The protein below binds the small molecule below.
Small molecule (SMILES): CCN1CCN(c2ccc(Nc3cc(N(C)C(=O)Nc4c(Cl)c(OC)cc(OC)c4Cl)ncn3)cc2)CC1

Sequence of chain 1.A:
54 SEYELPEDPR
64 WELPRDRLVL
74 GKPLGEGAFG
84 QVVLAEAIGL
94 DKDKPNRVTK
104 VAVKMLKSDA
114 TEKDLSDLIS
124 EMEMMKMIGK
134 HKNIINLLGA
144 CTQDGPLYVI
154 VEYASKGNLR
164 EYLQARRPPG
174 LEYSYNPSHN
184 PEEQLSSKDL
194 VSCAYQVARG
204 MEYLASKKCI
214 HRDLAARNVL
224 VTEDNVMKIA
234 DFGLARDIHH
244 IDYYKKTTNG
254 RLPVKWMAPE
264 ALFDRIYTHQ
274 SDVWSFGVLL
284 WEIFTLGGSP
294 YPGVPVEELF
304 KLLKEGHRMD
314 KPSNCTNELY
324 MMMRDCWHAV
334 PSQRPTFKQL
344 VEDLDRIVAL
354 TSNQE

Binding-site contacts:
Ligand atom O8 contacts residue LYS107 of chain 1.A at 3.4 Å.
Ligand atom N24 contacts residue ALA157 of chain 1.A at 2.7 Å (h-bond).
Ligand atom CL1 contacts residue LYS107 of chain 1.A at 3.7 Å.
Ligand atom C5 contacts residue VAL154 of chain 1.A at 3.4 Å (hydrophobic).
Ligand atom O1 contacts residue VAL85 of chain 1.A at 3.2 Å.
Ligand atom N34 contacts residue GLU164 of chain 1.A at 3.5 Å (salt-bridge).
Ligand atom C9 contacts residue MET128 of chain 1.A at 3.5 Å (hydrophobic).
Ligand atom C25 contacts residue ALA157 of chain 1.A at 3.5 Å (hydrophobic).
Ligand atom C30 contacts residue LEU77 of chain 1.A at 3.7 Å (hydrophobic).
Ligand atom C22 contacts residue ALA157 of chain 1.A at 3.6 Å (hydrophobic).
Ligand atom C14 contacts residue ILE138 of chain 1.A at 3.8 Å (hydrophobic).
Ligand atom O12 contacts residue ASP234 of chain 1.A at 3.2 Å (salt-bridge).
Ligand atom C4 contacts residue VAL154 of chain 1.A at 3.7 Å (hydrophobic).
Ligand atom CL1 contacts residue VAL85 of chain 1.A at 3.3 Å.
Ligand atom C13 contacts residue MET128 of chain 1.A at 3.8 Å (hydrophobic).
Ligand atom C7 contacts residue VAL154 of chain 1.A at 3.7 Å (hydrophobic).
Ligand atom CL2 contacts residue ILE138 of chain 1.A at 3.6 Å.
Ligand atom C9 contacts residue VAL152 of chain 1.A at 3.6 Å (hydrophobic).
Ligand atom C10 contacts residue GLU124 of chain 1.A at 3.8 Å.
Ligand atom C22 contacts residue GLU155 of chain 1.A at 3.5 Å.
Ligand atom N23 contacts residue ALA105 of chain 1.A at 3.5 Å.
Ligand atom C13 contacts residue ASP234 of chain 1.A at 3.7 Å.
Ligand atom C20 contacts residue ALA157 of chain 1.A at 3.6 Å (hydrophobic).
Ligand atom C22 contacts residue ALA105 of chain 1.A at 3.7 Å (hydrophobic).
Ligand atom C36 contacts residue GLU164 of chain 1.A at 3.8 Å.
Ligand atom C25 contacts residue GLY160 of chain 1.A at 3.8 Å.
Ligand atom C9 contacts residue GLU124 of chain 1.A at 3.9 Å.
Ligand atom C26 contacts residue GLY160 of chain 1.A at 3.7 Å.
Ligand atom C9 contacts residue LYS107 of chain 1.A at 3.6 Å.
Ligand atom N21 contacts residue ALA157 of chain 1.A at 3.0 Å (h-bond).
Ligand atom CL2 contacts residue LEU223 of chain 1.A at 3.7 Å.
Ligand atom CL2 contacts residue ALA233 of chain 1.A at 3.2 Å.
Ligand atom C2 contacts residue VAL85 of chain 1.A at 3.8 Å (hydrophobic).
Ligand atom N16 contacts residue VAL85 of chain 1.A at 3.8 Å.
Ligand atom C13 contacts residue GLU124 of chain 1.A at 3.7 Å.
Ligand atom C26 contacts residue LEU223 of chain 1.A at 3.9 Å (hydrophobic).
Ligand atom CL1 contacts residue VAL154 of chain 1.A at 3.6 Å.
Ligand atom CL2 contacts residue ASP234 of chain 1.A at 3.9 Å.
Ligand atom C30 contacts residue ALA157 of chain 1.A at 3.7 Å (hydrophobic).
Ligand atom N21 contacts residue TYR156 of chain 1.A at 3.7 Å.